Sequence of chain 24.A:
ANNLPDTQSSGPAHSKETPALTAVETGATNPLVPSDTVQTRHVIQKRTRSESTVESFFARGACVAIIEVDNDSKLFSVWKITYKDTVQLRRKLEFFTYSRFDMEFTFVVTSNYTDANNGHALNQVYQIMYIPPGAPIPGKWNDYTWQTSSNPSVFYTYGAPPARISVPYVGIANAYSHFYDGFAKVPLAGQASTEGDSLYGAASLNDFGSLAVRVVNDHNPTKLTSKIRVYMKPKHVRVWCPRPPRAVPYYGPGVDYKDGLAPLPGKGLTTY

Binding-site contacts:
Ligand atom C13 contacts residue MET132 of chain 24.A at 3.4 Å (hydrophobic).
Ligand atom C11 contacts residue ILE110 of chain 24.A at 3.8 Å (hydrophobic).
Ligand atom C17 contacts residue TYR159 of chain 24.A at 3.7 Å (hydrophobic).
Ligand atom C6 contacts residue TYR112 of chain 24.A at 3.7 Å (hydrophobic).
Ligand atom C3 contacts residue MET132 of chain 24.A at 3.7 Å (hydrophobic).
Ligand atom O1 contacts residue MET132 of chain 24.A at 3.7 Å.
Ligand atom C1 contacts residue TYR205 of chain 24.A at 3.8 Å (hydrophobic).
Ligand atom C21 contacts residue TYR205 of chain 24.A at 3.8 Å (hydrophobic).
Ligand atom C7 contacts residue MET132 of chain 24.A at 3.3 Å (hydrophobic).
Ligand atom C2 contacts residue PHE237 of chain 24.A at 3.6 Å (hydrophobic).
Ligand atom C12 contacts residue PHE134 of chain 24.A at 3.8 Å (hydrophobic).
Ligand atom C12 contacts residue ILE110 of chain 24.A at 3.8 Å (hydrophobic).
Ligand atom O1 contacts residue PHE237 of chain 24.A at 3.8 Å.
Ligand atom C4 contacts residue MET132 of chain 24.A at 3.8 Å (hydrophobic).
Ligand atom C21 contacts residue SER128 of chain 24.A at 3.8 Å.
Ligand atom C9 contacts residue PHE237 of chain 24.A at 3.7 Å (hydrophobic).
Ligand atom CL3 contacts residue LEU240 of chain 24.A at 3.8 Å.
Ligand atom C13 contacts residue PHE134 of chain 24.A at 3.7 Å (hydrophobic).
Ligand atom C9 contacts residue VAL199 of chain 24.A at 3.6 Å (hydrophobic).
Ligand atom C7 contacts residue PHE237 of chain 24.A at 3.5 Å (hydrophobic).
Ligand atom C16 contacts residue TYR159 of chain 24.A at 3.8 Å (hydrophobic).
Ligand atom O3 contacts residue PHE130 of chain 24.A at 3.6 Å.
Ligand atom C17 contacts residue ALA24 of chain 24.C at 3.7 Å (hydrophobic).
Ligand atom CL2 contacts residue TYR159 of chain 24.A at 3.6 Å.
Ligand atom C5 contacts residue TYR112 of chain 24.A at 3.5 Å (hydrophobic).
Ligand atom C8 contacts residue MET132 of chain 24.A at 3.4 Å (hydrophobic).
Ligand atom O2 contacts residue VAL196 of chain 24.A at 3.4 Å.
Ligand atom CL2 contacts residue ILE25 of chain 24.C at 3.4 Å.
Ligand atom CL3 contacts residue PHE134 of chain 24.A at 3.8 Å.
Ligand atom C21 contacts residue HIS207 of chain 24.A at 3.6 Å.
Ligand atom C20 contacts residue ILE194 of chain 24.A at 3.8 Å (hydrophobic).
Ligand atom C10 contacts residue TYR159 of chain 24.A at 3.5 Å (hydrophobic).
Ligand atom C20 contacts residue LEU240 of chain 24.A at 3.8 Å (hydrophobic).
Ligand atom O3 contacts residue TYR112 of chain 24.A at 3.6 Å.
Ligand atom C13 contacts residue ILE110 of chain 24.A at 3.7 Å (hydrophobic).
Ligand atom CL2 contacts residue ALA24 of chain 24.C at 3.5 Å.
Ligand atom C16 contacts residue ALA24 of chain 24.C at 3.8 Å (hydrophobic).
Ligand atom C19 contacts residue LEU240 of chain 24.A at 3.8 Å (hydrophobic).
Ligand atom O1 contacts residue ILE110 of chain 24.A at 3.7 Å.
Ligand atom C14 contacts residue TYR159 of chain 24.A at 3.5 Å (hydrophobic).

Sequence of chain 24.C:
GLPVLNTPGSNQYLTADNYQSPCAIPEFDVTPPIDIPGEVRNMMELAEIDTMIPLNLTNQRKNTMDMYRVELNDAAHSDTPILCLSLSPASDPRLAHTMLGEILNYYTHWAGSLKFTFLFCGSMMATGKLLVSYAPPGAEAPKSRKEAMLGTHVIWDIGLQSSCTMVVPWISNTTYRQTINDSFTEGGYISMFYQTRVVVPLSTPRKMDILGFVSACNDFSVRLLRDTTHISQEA

The small molecule below binds the protein below.
Small molecule (SMILES): COc1ccc(OCc2ccc(COc3c(Cl)cccc3Cl)cc2)c(Cl)c1